Sequence of chain 2.B:
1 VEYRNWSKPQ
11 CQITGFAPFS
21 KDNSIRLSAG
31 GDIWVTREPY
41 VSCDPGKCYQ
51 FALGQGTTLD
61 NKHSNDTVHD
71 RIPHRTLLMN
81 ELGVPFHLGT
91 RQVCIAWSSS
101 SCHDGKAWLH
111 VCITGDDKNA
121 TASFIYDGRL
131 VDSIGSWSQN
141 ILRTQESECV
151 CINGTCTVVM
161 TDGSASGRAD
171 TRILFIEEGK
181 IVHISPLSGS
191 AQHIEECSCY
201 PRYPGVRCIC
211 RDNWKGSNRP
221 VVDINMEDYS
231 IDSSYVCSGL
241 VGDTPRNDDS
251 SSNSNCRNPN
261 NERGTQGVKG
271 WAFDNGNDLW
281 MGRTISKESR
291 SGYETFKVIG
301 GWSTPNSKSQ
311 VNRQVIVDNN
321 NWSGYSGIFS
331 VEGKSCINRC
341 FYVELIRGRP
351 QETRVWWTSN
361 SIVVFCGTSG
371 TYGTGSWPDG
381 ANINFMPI

Sequence of chain 1.A:
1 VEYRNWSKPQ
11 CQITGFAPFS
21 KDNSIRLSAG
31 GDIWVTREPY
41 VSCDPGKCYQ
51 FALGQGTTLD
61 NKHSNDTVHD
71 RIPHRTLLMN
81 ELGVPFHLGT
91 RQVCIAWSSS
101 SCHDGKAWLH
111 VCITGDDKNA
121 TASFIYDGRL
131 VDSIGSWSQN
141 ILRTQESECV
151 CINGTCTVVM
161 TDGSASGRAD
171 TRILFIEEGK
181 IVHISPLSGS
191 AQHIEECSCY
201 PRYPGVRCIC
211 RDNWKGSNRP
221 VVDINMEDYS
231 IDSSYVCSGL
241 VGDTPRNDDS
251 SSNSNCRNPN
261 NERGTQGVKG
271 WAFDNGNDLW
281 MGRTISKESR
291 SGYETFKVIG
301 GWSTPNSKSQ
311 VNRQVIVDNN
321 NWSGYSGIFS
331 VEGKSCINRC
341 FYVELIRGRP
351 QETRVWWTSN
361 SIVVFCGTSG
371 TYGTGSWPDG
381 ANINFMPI

A small-molecule ligand and the protein it binds are described below.
Small molecule (SMILES): CC(=O)N[C@H]1[C@H](O[C@H]2[C@H](O)[C@@H](NC(C)=O)CO[C@@H]2CO)O[C@H](CO)[C@@H](O)[C@@H]1O

Binding-site contacts:
Ligand atom C7 contacts residue TRP356 of chain 2.B at 3.7 Å (hydrophobic).
Ligand atom O6 contacts residue ASN65 of chain 2.B at 4.3 Å.
Ligand atom C5 contacts residue ASN65 of chain 2.B at 3.6 Å.
Ligand atom O4 contacts residue TRP356 of chain 2.B at 3.5 Å.
Ligand atom C4 contacts residue TRP356 of chain 2.B at 4.0 Å (hydrophobic).
Ligand atom N2 contacts residue PHE385 of chain 1.A at 4.3 Å.
Ligand atom C3 contacts residue ASN65 of chain 2.B at 3.9 Å.
Ligand atom C8 contacts residue TRP356 of chain 2.B at 4.4 Å (hydrophobic).
Ligand atom N2 contacts residue ASN65 of chain 2.B at 3.0 Å (h-bond).
Ligand atom C8 contacts residue LYS62 of chain 2.B at 4.0 Å.
Ligand atom C2 contacts residue TRP356 of chain 2.B at 4.3 Å (hydrophobic).
Ligand atom C4 contacts residue ASN65 of chain 2.B at 4.2 Å.
Ligand atom O6 contacts residue VAL68 of chain 2.B at 4.2 Å.
Ligand atom C1 contacts residue ASN65 of chain 2.B at 1.4 Å.
Ligand atom O7 contacts residue ARG349 of chain 2.B at 4.3 Å.
Ligand atom O5 contacts residue ASN65 of chain 2.B at 2.3 Å (h-bond).
Ligand atom C8 contacts residue PHE385 of chain 1.A at 3.9 Å (hydrophobic).
Ligand atom C5 contacts residue TRP356 of chain 2.B at 4.1 Å (hydrophobic).
Ligand atom C2 contacts residue ASN65 of chain 2.B at 2.5 Å.
Ligand atom O7 contacts residue PHE385 of chain 1.A at 3.6 Å.
Ligand atom C7 contacts residue PHE385 of chain 1.A at 3.9 Å (hydrophobic).
Ligand atom O3 contacts residue TRP356 of chain 2.B at 3.8 Å.
Ligand atom N2 contacts residue TRP356 of chain 2.B at 3.8 Å.
Ligand atom C3 contacts residue TRP356 of chain 2.B at 3.7 Å (hydrophobic).
Ligand atom C7 contacts residue ASN65 of chain 2.B at 4.0 Å.
Ligand atom C8 contacts residue ARG349 of chain 2.B at 3.7 Å.
Ligand atom C1 contacts residue TRP356 of chain 2.B at 4.3 Å (hydrophobic).
Ligand atom O7 contacts residue TRP356 of chain 2.B at 2.8 Å (h-bond).
Ligand atom O7 contacts residue ASN65 of chain 2.B at 4.5 Å.